Sequence of chain 13.V:
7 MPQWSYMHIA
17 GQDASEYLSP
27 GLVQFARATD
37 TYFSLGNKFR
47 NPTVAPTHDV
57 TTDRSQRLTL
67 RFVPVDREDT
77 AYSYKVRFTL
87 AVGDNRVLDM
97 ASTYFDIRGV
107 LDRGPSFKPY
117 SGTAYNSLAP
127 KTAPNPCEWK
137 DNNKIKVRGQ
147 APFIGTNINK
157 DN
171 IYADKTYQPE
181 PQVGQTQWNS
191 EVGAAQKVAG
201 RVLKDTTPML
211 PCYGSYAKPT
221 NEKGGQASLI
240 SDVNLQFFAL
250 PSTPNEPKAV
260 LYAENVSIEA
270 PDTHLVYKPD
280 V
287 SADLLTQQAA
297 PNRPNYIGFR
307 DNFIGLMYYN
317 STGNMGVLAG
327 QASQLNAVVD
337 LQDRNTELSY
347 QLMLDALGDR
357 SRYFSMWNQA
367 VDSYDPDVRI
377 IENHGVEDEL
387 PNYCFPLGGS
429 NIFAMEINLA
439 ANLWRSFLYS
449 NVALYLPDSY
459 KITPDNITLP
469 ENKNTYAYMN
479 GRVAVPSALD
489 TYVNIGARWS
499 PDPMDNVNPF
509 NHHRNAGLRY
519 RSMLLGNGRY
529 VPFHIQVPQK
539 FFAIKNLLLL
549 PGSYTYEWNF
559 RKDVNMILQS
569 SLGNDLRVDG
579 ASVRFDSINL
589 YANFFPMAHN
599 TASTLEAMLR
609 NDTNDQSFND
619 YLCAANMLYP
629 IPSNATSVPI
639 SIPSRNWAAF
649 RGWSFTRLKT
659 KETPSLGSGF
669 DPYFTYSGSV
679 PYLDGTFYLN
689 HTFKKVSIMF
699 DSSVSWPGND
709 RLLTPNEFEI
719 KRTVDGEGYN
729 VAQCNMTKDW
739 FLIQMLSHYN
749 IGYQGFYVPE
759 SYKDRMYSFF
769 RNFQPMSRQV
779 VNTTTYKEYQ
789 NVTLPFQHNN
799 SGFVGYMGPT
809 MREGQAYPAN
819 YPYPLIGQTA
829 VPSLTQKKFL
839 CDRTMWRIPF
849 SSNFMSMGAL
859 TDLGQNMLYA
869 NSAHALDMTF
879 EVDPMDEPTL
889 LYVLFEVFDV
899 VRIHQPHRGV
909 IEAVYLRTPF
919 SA

A protein and the small-molecule ligand that binds it are described below.
Small molecule (SMILES): NC(N)=NCCC[C@H](NC(=O)[C@@H]1CCCN1)C(=O)N[C@H](C=O)Cc1cnc[nH]1

Binding-site contacts:
Ligand atom N contacts residue ASN617 of chain 13.T at 2.8 Å (h-bond).
Ligand atom CB contacts residue CYS621 of chain 13.T at 3.7 Å (hydrophobic).
Ligand atom CE1 contacts residue GLU894 of chain 13.T at 4.3 Å.
Ligand atom CB contacts residue ARG649 of chain 13.T at 3.6 Å.
Ligand atom CA contacts residue ARG649 of chain 13.T at 4.0 Å.
Ligand atom CD2 contacts residue GLU894 of chain 13.T at 4.2 Å.
Ligand atom CA contacts residue CYS621 of chain 13.T at 3.1 Å (hydrophobic).
Ligand atom CG contacts residue ASN617 of chain 13.T at 3.6 Å.
Ligand atom CD contacts residue ASN617 of chain 13.T at 2.8 Å.
Ligand atom CA contacts residue TYR619 of chain 13.T at 3.6 Å (hydrophobic).
Ligand atom ND1 contacts residue GLU894 of chain 13.T at 3.9 Å.
Ligand atom CE1 contacts residue MET843 of chain 13.T at 4.1 Å (hydrophobic).
Ligand atom CA contacts residue ARG649 of chain 13.T at 3.9 Å.
Ligand atom C contacts residue ASN617 of chain 13.T at 4.2 Å.
Ligand atom ND1 contacts residue LEU348 of chain 13.T at 4.2 Å.
Ligand atom CD contacts residue ARG46 of chain 13.V at 3.9 Å.
Ligand atom O contacts residue ARG845 of chain 13.T at 4.2 Å.
Ligand atom CB contacts residue TYR619 of chain 13.T at 3.1 Å (hydrophobic).
Ligand atom CE1 contacts residue LEU348 of chain 13.T at 4.0 Å (hydrophobic).
Ligand atom O contacts residue TYR619 of chain 13.T at 3.9 Å.
Ligand atom CA contacts residue TYR619 of chain 13.T at 3.8 Å (hydrophobic).
Ligand atom CB contacts residue TYR619 of chain 13.T at 4.0 Å (hydrophobic).
Ligand atom CG contacts residue PHE896 of chain 13.T at 3.4 Å (hydrophobic).
Ligand atom CD2 contacts residue ARG845 of chain 13.T at 3.8 Å.
Ligand atom CB contacts residue ARG649 of chain 13.T at 3.8 Å.
Ligand atom CA contacts residue ASN617 of chain 13.T at 4.2 Å.
Ligand atom C contacts residue ARG649 of chain 13.T at 3.8 Å.
Ligand atom C contacts residue TYR619 of chain 13.T at 3.4 Å (hydrophobic).
Ligand atom CD contacts residue CYS621 of chain 13.T at 4.2 Å (hydrophobic).
Ligand atom N contacts residue ARG649 of chain 13.T at 3.8 Å.
Ligand atom O contacts residue ARG649 of chain 13.T at 3.2 Å (salt-bridge).
Ligand atom CG contacts residue GLU894 of chain 13.T at 3.8 Å.
Ligand atom CB contacts residue PHE896 of chain 13.T at 3.9 Å (hydrophobic).
Ligand atom CB contacts residue GLU894 of chain 13.T at 4.2 Å.
Ligand atom C contacts residue ARG649 of chain 13.T at 4.2 Å.
Ligand atom N contacts residue ASP618 of chain 13.T at 3.5 Å (salt-bridge).
Ligand atom N contacts residue CYS621 of chain 13.T at 3.2 Å (h-bond).
Ligand atom N contacts residue TYR619 of chain 13.T at 3.7 Å.
Ligand atom N contacts residue TYR619 of chain 13.T at 3.4 Å.
Ligand atom CG contacts residue ARG46 of chain 13.V at 3.7 Å.

Sequence of chain 13.T:
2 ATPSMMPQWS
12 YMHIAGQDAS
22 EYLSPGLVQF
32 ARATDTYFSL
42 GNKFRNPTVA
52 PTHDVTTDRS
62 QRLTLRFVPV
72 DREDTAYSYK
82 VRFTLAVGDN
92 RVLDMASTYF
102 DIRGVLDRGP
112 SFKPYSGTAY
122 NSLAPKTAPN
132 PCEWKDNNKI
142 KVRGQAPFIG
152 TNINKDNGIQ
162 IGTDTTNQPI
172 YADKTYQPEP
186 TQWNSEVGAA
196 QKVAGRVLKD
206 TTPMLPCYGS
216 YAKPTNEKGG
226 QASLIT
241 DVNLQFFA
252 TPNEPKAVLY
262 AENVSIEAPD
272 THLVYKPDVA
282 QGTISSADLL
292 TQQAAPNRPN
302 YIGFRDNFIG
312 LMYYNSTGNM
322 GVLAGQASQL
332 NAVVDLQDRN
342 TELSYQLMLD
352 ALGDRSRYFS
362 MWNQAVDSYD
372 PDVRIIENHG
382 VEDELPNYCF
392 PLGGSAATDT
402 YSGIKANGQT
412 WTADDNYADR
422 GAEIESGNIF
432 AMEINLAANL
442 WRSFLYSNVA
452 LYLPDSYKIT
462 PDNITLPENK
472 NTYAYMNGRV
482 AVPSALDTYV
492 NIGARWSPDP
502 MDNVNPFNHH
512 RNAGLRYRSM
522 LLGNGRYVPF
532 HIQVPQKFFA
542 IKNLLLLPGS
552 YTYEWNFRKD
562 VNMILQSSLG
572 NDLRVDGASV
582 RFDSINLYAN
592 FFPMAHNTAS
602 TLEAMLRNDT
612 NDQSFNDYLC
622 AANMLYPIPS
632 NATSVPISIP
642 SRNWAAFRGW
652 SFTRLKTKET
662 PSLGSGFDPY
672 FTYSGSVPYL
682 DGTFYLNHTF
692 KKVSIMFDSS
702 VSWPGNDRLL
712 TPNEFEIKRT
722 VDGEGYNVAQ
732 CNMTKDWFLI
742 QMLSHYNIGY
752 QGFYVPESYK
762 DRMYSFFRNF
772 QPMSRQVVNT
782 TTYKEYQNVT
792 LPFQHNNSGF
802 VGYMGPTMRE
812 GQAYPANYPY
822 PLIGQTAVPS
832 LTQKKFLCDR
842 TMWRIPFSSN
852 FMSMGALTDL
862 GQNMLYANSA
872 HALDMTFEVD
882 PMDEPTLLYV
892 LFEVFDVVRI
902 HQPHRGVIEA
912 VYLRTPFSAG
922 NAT